A small-molecule ligand and the protein it binds are described below.
Small molecule (SMILES): COc1cc2nccc(Oc3ccc(NC(=O)c4c(-c5ccncc5)n(C)n(-c5ccccc5)c4=O)nc3)c2cc1OC

Sequence of chain 1.A:
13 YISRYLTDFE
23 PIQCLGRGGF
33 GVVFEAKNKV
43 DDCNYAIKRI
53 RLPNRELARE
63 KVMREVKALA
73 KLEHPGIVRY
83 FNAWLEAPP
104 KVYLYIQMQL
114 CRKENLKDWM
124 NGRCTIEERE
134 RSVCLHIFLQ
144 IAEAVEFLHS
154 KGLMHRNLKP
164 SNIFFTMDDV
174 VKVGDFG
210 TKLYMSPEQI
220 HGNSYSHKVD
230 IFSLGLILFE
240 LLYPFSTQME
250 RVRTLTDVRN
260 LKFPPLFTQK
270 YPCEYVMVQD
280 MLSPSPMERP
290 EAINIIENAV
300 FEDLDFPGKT

Binding-site contacts:
Ligand atom N2 contacts residue MET111 of chain 1.A at 3.4 Å (h-bond).
Ligand atom N2 contacts residue LYS50 of chain 1.A at 3.7 Å.
Ligand atom C2 contacts residue LEU27 of chain 1.A at 3.7 Å (hydrophobic).
Ligand atom C10 contacts residue CYS114 of chain 1.A at 3.4 Å (hydrophobic).
Ligand atom C15 contacts residue MET111 of chain 1.A at 3.4 Å (hydrophobic).
Ligand atom O4 contacts residue GLY177 of chain 1.A at 3.3 Å.
Ligand atom C11 contacts residue PHE179 of chain 1.A at 3.5 Å (hydrophobic).
Ligand atom C14 contacts residue MET111 of chain 1.A at 3.8 Å (hydrophobic).
Ligand atom C8 contacts residue ALA48 of chain 1.A at 3.7 Å (hydrophobic).
Ligand atom O4 contacts residue ASP178 of chain 1.A at 2.8 Å (salt-bridge).
Ligand atom C31 contacts residue HIS158 of chain 1.A at 3.6 Å.
Ligand atom C10 contacts residue LEU27 of chain 1.A at 3.8 Å (hydrophobic).
Ligand atom C27 contacts residue GLU67 of chain 1.A at 3.5 Å.
Ligand atom C24 contacts residue ILE109 of chain 1.A at 3.8 Å (hydrophobic).
Ligand atom C18 contacts residue ASP178 of chain 1.A at 3.7 Å.
Ligand atom N1 contacts residue CYS114 of chain 1.A at 2.8 Å (h-bond).
Ligand atom C7 contacts residue CYS114 of chain 1.A at 3.5 Å (hydrophobic).
Ligand atom C32 contacts residue ASP178 of chain 1.A at 3.5 Å.
Ligand atom C29 contacts residue LEU71 of chain 1.A at 3.7 Å (hydrophobic).
Ligand atom N1 contacts residue LEU113 of chain 1.A at 3.8 Å.
Ligand atom C3 contacts residue CYS114 of chain 1.A at 3.4 Å (hydrophobic).
Ligand atom C30 contacts residue VAL176 of chain 1.A at 3.8 Å (hydrophobic).
Ligand atom C15 contacts residue ASP178 of chain 1.A at 3.5 Å.
Ligand atom N1 contacts residue GLN112 of chain 1.A at 3.7 Å.
Ligand atom C11 contacts residue LEU27 of chain 1.A at 3.4 Å (hydrophobic).
Ligand atom C4 contacts residue CYS114 of chain 1.A at 3.8 Å (hydrophobic).
Ligand atom N3 contacts residue ASP178 of chain 1.A at 3.2 Å (salt-bridge).
Ligand atom C10 contacts residue LYS116 of chain 1.A at 3.5 Å.
Ligand atom O5 contacts residue LYS50 of chain 1.A at 3.1 Å (salt-bridge).
Ligand atom C16 contacts residue MET111 of chain 1.A at 3.7 Å (hydrophobic).
Ligand atom C23 contacts residue ILE109 of chain 1.A at 3.5 Å (hydrophobic).
Ligand atom C10 contacts residue ARG115 of chain 1.A at 3.8 Å.
Ligand atom C17 contacts residue ASP178 of chain 1.A at 3.2 Å.
Ligand atom C7 contacts residue ALA48 of chain 1.A at 3.4 Å (hydrophobic).
Ligand atom C7 contacts residue GLN112 of chain 1.A at 3.1 Å.
Ligand atom C13 contacts residue PHE167 of chain 1.A at 3.5 Å (hydrophobic).
Ligand atom O2 contacts residue LYS116 of chain 1.A at 3.6 Å.
Ligand atom C26 contacts residue GLU67 of chain 1.A at 3.1 Å.
Ligand atom O1 contacts residue LEU27 of chain 1.A at 3.8 Å.
Ligand atom N1 contacts residue ALA48 of chain 1.A at 3.6 Å.